Binding-site contacts:
Ligand atom C6 contacts residue THR34 of chain 1.C at 4.0 Å.
Ligand atom C7 contacts residue ASN32 of chain 1.C at 3.6 Å.
Ligand atom C5 contacts residue ASN32 of chain 1.C at 3.7 Å.
Ligand atom C8 contacts residue THR34 of chain 1.C at 4.5 Å.
Ligand atom C1 contacts residue THR313 of chain 1.C at 3.6 Å.
Ligand atom O5 contacts residue THR313 of chain 1.C at 3.1 Å (h-bond).
Ligand atom O6 contacts residue THR313 of chain 1.C at 4.0 Å.
Ligand atom O7 contacts residue ASN32 of chain 1.C at 3.9 Å.
Ligand atom C4 contacts residue ASN32 of chain 1.C at 4.2 Å.
Ligand atom C5 contacts residue THR313 of chain 1.C at 4.3 Å.
Ligand atom O5 contacts residue ASN32 of chain 1.C at 2.4 Å (h-bond).
Ligand atom C6 contacts residue THR313 of chain 1.C at 4.4 Å.
Ligand atom O6 contacts residue LEU52 of chain 1.D at 3.5 Å.
Ligand atom C3 contacts residue ASN32 of chain 1.C at 3.8 Å.
Ligand atom C1 contacts residue ASN32 of chain 1.C at 1.4 Å.
Ligand atom N2 contacts residue ASN32 of chain 1.C at 2.9 Å (h-bond).
Ligand atom C2 contacts residue ASN32 of chain 1.C at 2.5 Å.

This small molecule binds to this protein.
Small molecule (SMILES): CC(=O)N[C@H]1[C@H](O[C@H]2[C@H](O)[C@@H](NC(C)=O)CO[C@@H]2CO)O[C@H](CO)[C@@H](O[C@@H]2O[C@H](CO)[C@@H](O)[C@H](O)[C@@H]2O)[C@@H]1O

Sequence of chain 1.C:
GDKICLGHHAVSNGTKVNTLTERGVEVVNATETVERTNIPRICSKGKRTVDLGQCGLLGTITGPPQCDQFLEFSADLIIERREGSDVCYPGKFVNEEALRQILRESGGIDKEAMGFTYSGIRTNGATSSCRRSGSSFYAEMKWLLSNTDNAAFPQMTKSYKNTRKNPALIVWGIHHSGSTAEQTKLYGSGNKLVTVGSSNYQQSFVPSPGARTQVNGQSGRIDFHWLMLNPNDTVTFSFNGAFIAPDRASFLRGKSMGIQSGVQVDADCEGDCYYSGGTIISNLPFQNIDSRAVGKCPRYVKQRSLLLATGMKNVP

Sequence of chain 1.D:
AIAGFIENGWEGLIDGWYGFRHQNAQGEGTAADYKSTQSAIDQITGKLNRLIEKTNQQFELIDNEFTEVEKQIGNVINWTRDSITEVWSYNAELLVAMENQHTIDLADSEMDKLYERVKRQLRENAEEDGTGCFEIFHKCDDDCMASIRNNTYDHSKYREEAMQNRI